Binding-site contacts:
Ligand atom CA contacts residue ASP235 of chain 56.C at 4.0 Å.
Ligand atom SG contacts residue THR248 of chain 56.A at 3.2 Å (h-bond).
Ligand atom C contacts residue ASP235 of chain 56.C at 4.3 Å.
Ligand atom CA contacts residue GLY1 of chain 56.P at 2.4 Å.
Ligand atom O contacts residue MET247 of chain 56.A at 3.8 Å.
Ligand atom CB contacts residue GLY1 of chain 56.P at 3.7 Å.
Ligand atom SG contacts residue ILE236 of chain 56.C at 4.3 Å.
Ligand atom CB contacts residue THR248 of chain 56.A at 4.5 Å.
Ligand atom SG contacts residue PRO249 of chain 56.A at 3.6 Å.
Ligand atom CA contacts residue MET247 of chain 56.A at 4.2 Å (hydrophobic).
Ligand atom O contacts residue ARG233 of chain 56.C at 4.1 Å.
Ligand atom C contacts residue MET247 of chain 56.A at 3.7 Å (hydrophobic).
Ligand atom CB contacts residue ASP235 of chain 56.C at 2.8 Å.
Ligand atom N contacts residue PRO249 of chain 56.A at 3.5 Å.
Ligand atom C contacts residue GLY1 of chain 56.P at 1.3 Å.
Ligand atom SG contacts residue ASP235 of chain 56.C at 3.7 Å.
Ligand atom CB contacts residue PRO249 of chain 56.A at 4.3 Å (hydrophobic).
Ligand atom N contacts residue MET247 of chain 56.A at 3.8 Å.
Ligand atom SG contacts residue GLY1 of chain 56.P at 4.4 Å.
Ligand atom O contacts residue ASP235 of chain 56.C at 3.4 Å.
Ligand atom N contacts residue GLY1 of chain 56.P at 2.9 Å (h-bond).
Ligand atom SG contacts residue MET247 of chain 56.A at 3.4 Å.
Ligand atom N contacts residue THR248 of chain 56.A at 4.1 Å.
Ligand atom O contacts residue GLY1 of chain 56.P at 2.2 Å (h-bond).

Sequence of chain 56.C:
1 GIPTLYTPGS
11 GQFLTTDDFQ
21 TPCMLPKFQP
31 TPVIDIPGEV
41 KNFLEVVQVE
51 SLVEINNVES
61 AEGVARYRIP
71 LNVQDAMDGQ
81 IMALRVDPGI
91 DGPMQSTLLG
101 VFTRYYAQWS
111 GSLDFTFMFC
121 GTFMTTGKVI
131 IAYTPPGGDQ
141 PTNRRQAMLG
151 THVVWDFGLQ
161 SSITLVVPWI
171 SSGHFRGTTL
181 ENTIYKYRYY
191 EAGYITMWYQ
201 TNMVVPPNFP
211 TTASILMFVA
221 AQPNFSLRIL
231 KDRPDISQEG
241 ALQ

The protein below binds the small molecule below.
Small molecule (SMILES): N[C@@H](CS)C(=O)O

Sequence of chain 56.A:
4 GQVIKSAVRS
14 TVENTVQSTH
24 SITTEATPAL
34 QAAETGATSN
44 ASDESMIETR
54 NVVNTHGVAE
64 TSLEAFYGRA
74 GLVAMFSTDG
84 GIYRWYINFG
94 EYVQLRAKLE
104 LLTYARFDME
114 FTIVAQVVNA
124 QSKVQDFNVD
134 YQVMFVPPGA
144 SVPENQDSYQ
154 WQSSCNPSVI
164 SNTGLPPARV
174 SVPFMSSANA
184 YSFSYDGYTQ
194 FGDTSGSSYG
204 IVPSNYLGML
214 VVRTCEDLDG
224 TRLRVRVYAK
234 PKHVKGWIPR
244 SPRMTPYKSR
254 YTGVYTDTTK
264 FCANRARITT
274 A